This small molecule binds to this protein.
Small molecule (SMILES): CC(=O)N[C@H]1[C@H](O[C@H]2[C@H](O)[C@@H](NC(C)=O)CO[C@@H]2CO[C@H]2O[C@@H](C)[C@@H](O)[C@@H](O)[C@@H]2O)O[C@H](CO)[C@@H](O)[C@@H]1O

Sequence of chain 1.A:
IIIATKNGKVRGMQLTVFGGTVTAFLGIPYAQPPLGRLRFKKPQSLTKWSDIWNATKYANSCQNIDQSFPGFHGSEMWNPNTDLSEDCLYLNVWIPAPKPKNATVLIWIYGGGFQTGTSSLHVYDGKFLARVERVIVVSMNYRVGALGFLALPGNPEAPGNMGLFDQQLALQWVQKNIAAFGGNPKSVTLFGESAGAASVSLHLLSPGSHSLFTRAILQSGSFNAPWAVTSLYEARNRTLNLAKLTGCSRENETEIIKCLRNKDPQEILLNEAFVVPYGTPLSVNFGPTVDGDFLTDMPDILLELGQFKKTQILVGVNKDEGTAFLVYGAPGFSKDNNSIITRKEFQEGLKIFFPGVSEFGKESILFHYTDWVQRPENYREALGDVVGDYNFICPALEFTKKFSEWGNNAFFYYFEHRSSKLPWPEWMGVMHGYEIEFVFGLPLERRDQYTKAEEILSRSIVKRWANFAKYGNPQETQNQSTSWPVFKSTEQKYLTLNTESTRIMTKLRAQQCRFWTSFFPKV

Binding-site contacts:
Ligand atom C2 contacts residue ASN341 of chain 1.A at 2.3 Å.
Ligand atom O5 contacts residue SER338 of chain 1.A at 4.2 Å.
Ligand atom O5 contacts residue ASN341 of chain 1.A at 2.2 Å (h-bond).
Ligand atom C1 contacts residue ASN341 of chain 1.A at 1.4 Å.
Ligand atom O7 contacts residue ILE344 of chain 1.A at 4.5 Å.
Ligand atom O7 contacts residue GLY336 of chain 1.A at 2.9 Å (h-bond).
Ligand atom C5 contacts residue ASN341 of chain 1.A at 4.3 Å.
Ligand atom C8 contacts residue ASN341 of chain 1.A at 3.3 Å.
Ligand atom C5 contacts residue GLY336 of chain 1.A at 4.4 Å.
Ligand atom C3 contacts residue GLY336 of chain 1.A at 4.1 Å.
Ligand atom O7 contacts residue PRO335 of chain 1.A at 3.7 Å.
Ligand atom C6 contacts residue ASN341 of chain 1.A at 4.2 Å.
Ligand atom C6 contacts residue SER338 of chain 1.A at 3.8 Å.
Ligand atom C5 contacts residue SER338 of chain 1.A at 4.0 Å.
Ligand atom C7 contacts residue ASN341 of chain 1.A at 3.3 Å.
Ligand atom O7 contacts residue ASN341 of chain 1.A at 4.0 Å.
Ligand atom N2 contacts residue ASN341 of chain 1.A at 2.9 Å (h-bond).
Ligand atom C1 contacts residue SER338 of chain 1.A at 3.7 Å.
Ligand atom O7 contacts residue ASN342 of chain 1.A at 3.6 Å (h-bond).
Ligand atom C8 contacts residue GLY336 of chain 1.A at 4.3 Å.
Ligand atom C6 contacts residue ASP340 of chain 1.A at 4.1 Å.
Ligand atom O5 contacts residue SER338 of chain 1.A at 3.4 Å.
Ligand atom C5 contacts residue ASN341 of chain 1.A at 3.5 Å.
Ligand atom C1 contacts residue GLY336 of chain 1.A at 4.2 Å.
Ligand atom C7 contacts residue GLY336 of chain 1.A at 3.8 Å.
Ligand atom C5 contacts residue PHE337 of chain 1.A at 4.2 Å (hydrophobic).
Ligand atom C4 contacts residue ASN341 of chain 1.A at 4.0 Å.
Ligand atom O7 contacts residue SER343 of chain 1.A at 4.4 Å.
Ligand atom C6 contacts residue PHE337 of chain 1.A at 3.9 Å (hydrophobic).
Ligand atom C6 contacts residue SER338 of chain 1.A at 4.0 Å.
Ligand atom N2 contacts residue GLY336 of chain 1.A at 4.4 Å.
Ligand atom O4 contacts residue GLY336 of chain 1.A at 4.1 Å.
Ligand atom C3 contacts residue ASN341 of chain 1.A at 3.6 Å.